The protein below binds the small molecule below.
Small molecule (SMILES): CC(=O)N[C@H]1[C@H](O[C@H]2[C@H](O)[C@@H](NC(C)=O)CO[C@@H]2CO)O[C@H](CO)[C@@H](O[C@@H]2O[C@H](CO[C@H]3O[C@H](CO[C@H]4O[C@H](CO)[C@@H](O)[C@H](O)[C@@H]4O)[C@@H](O)[C@H](O)[C@@H]3O)[C@@H](O)[C@H](O)[C@@H]2O)[C@@H]1O

Sequence of chain 1.C:
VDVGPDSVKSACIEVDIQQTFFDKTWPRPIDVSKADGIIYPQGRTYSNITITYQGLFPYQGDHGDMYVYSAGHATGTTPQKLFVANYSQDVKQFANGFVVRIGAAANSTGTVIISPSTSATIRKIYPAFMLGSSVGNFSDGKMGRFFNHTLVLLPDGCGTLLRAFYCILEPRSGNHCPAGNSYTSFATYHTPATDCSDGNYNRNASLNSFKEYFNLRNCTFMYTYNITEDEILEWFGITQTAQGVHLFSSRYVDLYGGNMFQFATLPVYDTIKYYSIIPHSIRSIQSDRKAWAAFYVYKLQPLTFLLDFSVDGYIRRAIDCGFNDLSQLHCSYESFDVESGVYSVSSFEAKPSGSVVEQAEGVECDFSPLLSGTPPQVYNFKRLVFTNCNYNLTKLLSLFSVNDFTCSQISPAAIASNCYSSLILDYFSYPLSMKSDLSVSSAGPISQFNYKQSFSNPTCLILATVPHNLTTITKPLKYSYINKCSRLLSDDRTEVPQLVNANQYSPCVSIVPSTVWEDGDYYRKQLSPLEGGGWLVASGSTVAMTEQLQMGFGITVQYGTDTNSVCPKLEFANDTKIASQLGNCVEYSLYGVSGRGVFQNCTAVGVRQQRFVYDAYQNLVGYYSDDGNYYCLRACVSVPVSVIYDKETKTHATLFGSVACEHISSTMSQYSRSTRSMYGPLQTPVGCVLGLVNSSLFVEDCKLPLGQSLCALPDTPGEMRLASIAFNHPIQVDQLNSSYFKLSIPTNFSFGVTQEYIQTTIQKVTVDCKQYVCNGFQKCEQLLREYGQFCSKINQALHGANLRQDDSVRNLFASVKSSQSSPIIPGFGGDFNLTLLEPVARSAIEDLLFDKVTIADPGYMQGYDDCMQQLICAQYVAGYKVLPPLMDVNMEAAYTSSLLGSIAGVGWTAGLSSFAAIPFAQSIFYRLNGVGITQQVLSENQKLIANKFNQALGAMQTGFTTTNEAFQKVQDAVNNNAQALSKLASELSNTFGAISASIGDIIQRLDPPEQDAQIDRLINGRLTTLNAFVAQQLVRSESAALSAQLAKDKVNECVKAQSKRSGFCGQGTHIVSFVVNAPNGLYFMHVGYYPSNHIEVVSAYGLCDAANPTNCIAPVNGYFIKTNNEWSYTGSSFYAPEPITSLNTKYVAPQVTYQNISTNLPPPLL

Binding-site contacts:
Ligand atom O7 contacts residue VAL332 of chain 1.C at 3.5 Å.
Ligand atom O5 contacts residue LYS900 of chain 1.C at 4.4 Å.
Ligand atom C5 contacts residue ASN69 of chain 1.C at 3.7 Å.
Ligand atom C7 contacts residue VAL332 of chain 1.C at 3.8 Å (hydrophobic).
Ligand atom O6 contacts residue LYS900 of chain 1.C at 4.3 Å.
Ligand atom C7 contacts residue ASN69 of chain 1.C at 3.4 Å.
Ligand atom N2 contacts residue VAL332 of chain 1.C at 3.9 Å.
Ligand atom O5 contacts residue ASN69 of chain 1.C at 2.4 Å (h-bond).
Ligand atom C4 contacts residue ASN69 of chain 1.C at 4.2 Å.
Ligand atom C6 contacts residue LYS900 of chain 1.C at 3.5 Å.
Ligand atom C1 contacts residue ASN69 of chain 1.C at 1.4 Å.
Ligand atom O7 contacts residue ASN69 of chain 1.C at 4.3 Å.
Ligand atom C2 contacts residue ASN69 of chain 1.C at 2.5 Å.
Ligand atom C8 contacts residue ASN69 of chain 1.C at 3.5 Å.
Ligand atom C1 contacts residue LYS900 of chain 1.C at 4.1 Å.
Ligand atom C3 contacts residue ASN69 of chain 1.C at 3.8 Å.
Ligand atom O2 contacts residue LYS900 of chain 1.C at 4.0 Å.
Ligand atom N2 contacts residue ASN69 of chain 1.C at 2.9 Å (h-bond).